Sequence of chain 1.A:
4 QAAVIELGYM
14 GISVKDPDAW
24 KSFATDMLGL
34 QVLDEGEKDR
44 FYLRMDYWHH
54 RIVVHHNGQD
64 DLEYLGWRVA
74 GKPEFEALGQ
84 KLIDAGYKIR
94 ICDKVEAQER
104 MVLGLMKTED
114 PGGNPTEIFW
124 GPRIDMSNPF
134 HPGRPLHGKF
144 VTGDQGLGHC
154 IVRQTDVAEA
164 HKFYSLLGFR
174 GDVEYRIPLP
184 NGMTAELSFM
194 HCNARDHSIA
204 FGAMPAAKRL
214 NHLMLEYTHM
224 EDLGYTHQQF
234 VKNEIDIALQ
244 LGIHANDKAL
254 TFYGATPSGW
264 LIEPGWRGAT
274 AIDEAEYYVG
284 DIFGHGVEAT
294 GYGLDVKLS

This protein binds this small molecule.
Small molecule (SMILES): Cc1ccc(O)c(O)c1

Binding-site contacts:
Ligand atom C contacts residue PHE192 of chain 1.A at 3.8 Å (hydrophobic).
Ligand atom C contacts residue LEU301 of chain 1.A at 3.9 Å (hydrophobic).
Ligand atom C4 contacts residue FE21 of chain 1.B at 3.0 Å.
Ligand atom O4 contacts residue FE21 of chain 1.B at 2.2 Å.
Ligand atom C6 contacts residue ASN249 of chain 1.A at 3.5 Å.
Ligand atom C2 contacts residue HIS247 of chain 1.A at 3.5 Å.
Ligand atom O4 contacts residue HIS152 of chain 1.A at 2.9 Å (h-bond).
Ligand atom C1 contacts residue HIS247 of chain 1.A at 3.5 Å.
Ligand atom O3 contacts residue HIS152 of chain 1.A at 4.0 Å.
Ligand atom C4 contacts residue HIS200 of chain 1.A at 3.3 Å.
Ligand atom C2 contacts residue PHE192 of chain 1.A at 4.0 Å (hydrophobic).
Ligand atom C4 contacts residue PHE192 of chain 1.A at 3.8 Å (hydrophobic).
Ligand atom O4 contacts residue HIS200 of chain 1.A at 2.6 Å (h-bond).
Ligand atom C6 contacts residue TYR178 of chain 1.A at 3.6 Å (hydrophobic).
Ligand atom O3 contacts residue TYR256 of chain 1.A at 2.6 Å (h-bond).
Ligand atom O3 contacts residue HIS247 of chain 1.A at 4.1 Å.
Ligand atom C2 contacts residue TYR256 of chain 1.A at 3.3 Å (hydrophobic).
Ligand atom C6 contacts residue HIS247 of chain 1.A at 3.2 Å.
Ligand atom O3 contacts residue GLU266 of chain 1.A at 3.5 Å (salt-bridge).
Ligand atom O4 contacts residue HIS247 of chain 1.A at 3.5 Å (h-bond).
Ligand atom C5 contacts residue HIS247 of chain 1.A at 3.3 Å.
Ligand atom O3 contacts residue HIS215 of chain 1.A at 2.8 Å.
Ligand atom C1 contacts residue PHE192 of chain 1.A at 3.5 Å (hydrophobic).
Ligand atom C5 contacts residue ASN249 of chain 1.A at 3.3 Å.
Ligand atom C contacts residue TYR178 of chain 1.A at 3.7 Å (hydrophobic).
Ligand atom C4 contacts residue TYR256 of chain 1.A at 3.8 Å (hydrophobic).
Ligand atom C3 contacts residue PHE192 of chain 1.A at 4.0 Å (hydrophobic).
Ligand atom C3 contacts residue FE21 of chain 1.B at 2.9 Å.
Ligand atom C3 contacts residue HIS247 of chain 1.A at 3.4 Å.
Ligand atom C4 contacts residue HIS247 of chain 1.A at 3.2 Å.
Ligand atom O3 contacts residue FE21 of chain 1.B at 2.1 Å.
Ligand atom C3 contacts residue HIS215 of chain 1.A at 4.1 Å.
Ligand atom C2 contacts residue LEU301 of chain 1.A at 4.1 Å (hydrophobic).
Ligand atom O3 contacts residue ILE154 of chain 1.A at 4.0 Å.
Ligand atom C5 contacts residue PHE192 of chain 1.A at 3.6 Å (hydrophobic).
Ligand atom O4 contacts residue GLU266 of chain 1.A at 3.6 Å.
Ligand atom C3 contacts residue TYR256 of chain 1.A at 3.0 Å (hydrophobic).
Ligand atom C5 contacts residue HIS200 of chain 1.A at 3.5 Å.
Ligand atom C6 contacts residue PHE192 of chain 1.A at 3.6 Å (hydrophobic).
Ligand atom C4 contacts residue HIS152 of chain 1.A at 4.1 Å.